Sequence of chain 59.A:
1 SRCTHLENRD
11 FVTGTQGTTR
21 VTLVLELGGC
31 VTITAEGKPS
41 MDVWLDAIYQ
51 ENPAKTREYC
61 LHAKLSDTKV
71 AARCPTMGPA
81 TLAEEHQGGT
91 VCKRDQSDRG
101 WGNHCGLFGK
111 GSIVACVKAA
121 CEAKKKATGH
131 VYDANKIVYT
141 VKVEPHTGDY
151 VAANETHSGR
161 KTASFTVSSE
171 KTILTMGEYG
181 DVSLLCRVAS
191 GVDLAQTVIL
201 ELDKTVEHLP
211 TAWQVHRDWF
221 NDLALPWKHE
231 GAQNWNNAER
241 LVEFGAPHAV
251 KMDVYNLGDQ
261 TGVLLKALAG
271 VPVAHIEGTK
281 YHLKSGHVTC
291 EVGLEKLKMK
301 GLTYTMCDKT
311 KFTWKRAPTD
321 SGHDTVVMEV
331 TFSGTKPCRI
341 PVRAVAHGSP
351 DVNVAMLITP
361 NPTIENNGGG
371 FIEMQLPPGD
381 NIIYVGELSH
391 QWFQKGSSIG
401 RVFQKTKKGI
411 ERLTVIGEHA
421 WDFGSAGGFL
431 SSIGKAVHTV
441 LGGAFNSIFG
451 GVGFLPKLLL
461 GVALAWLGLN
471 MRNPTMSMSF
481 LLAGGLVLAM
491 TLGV

Binding-site contacts:
Ligand atom C5 contacts residue ASN154 of chain 59.B at 3.7 Å.
Ligand atom C3 contacts residue ASN154 of chain 59.B at 3.8 Å.
Ligand atom C4 contacts residue HIS104 of chain 59.A at 4.4 Å.
Ligand atom C1 contacts residue ASN154 of chain 59.B at 1.4 Å.
Ligand atom C2 contacts residue ASN154 of chain 59.B at 2.4 Å.
Ligand atom C5 contacts residue HIS104 of chain 59.A at 3.1 Å.
Ligand atom C7 contacts residue ASN154 of chain 59.B at 3.3 Å.
Ligand atom O5 contacts residue ASN154 of chain 59.B at 2.4 Å (h-bond).
Ligand atom C1 contacts residue HIS104 of chain 59.A at 3.2 Å.
Ligand atom C4 contacts residue ASN154 of chain 59.B at 4.2 Å.
Ligand atom C6 contacts residue HIS104 of chain 59.A at 3.2 Å.
Ligand atom N2 contacts residue ASN154 of chain 59.B at 2.9 Å (h-bond).
Ligand atom C8 contacts residue HIS104 of chain 59.A at 4.0 Å.
Ligand atom O7 contacts residue ASN154 of chain 59.B at 3.3 Å (h-bond).
Ligand atom C8 contacts residue ASN154 of chain 59.B at 3.4 Å.
Ligand atom O5 contacts residue HIS104 of chain 59.A at 3.0 Å (h-bond).

Sequence of chain 59.B:
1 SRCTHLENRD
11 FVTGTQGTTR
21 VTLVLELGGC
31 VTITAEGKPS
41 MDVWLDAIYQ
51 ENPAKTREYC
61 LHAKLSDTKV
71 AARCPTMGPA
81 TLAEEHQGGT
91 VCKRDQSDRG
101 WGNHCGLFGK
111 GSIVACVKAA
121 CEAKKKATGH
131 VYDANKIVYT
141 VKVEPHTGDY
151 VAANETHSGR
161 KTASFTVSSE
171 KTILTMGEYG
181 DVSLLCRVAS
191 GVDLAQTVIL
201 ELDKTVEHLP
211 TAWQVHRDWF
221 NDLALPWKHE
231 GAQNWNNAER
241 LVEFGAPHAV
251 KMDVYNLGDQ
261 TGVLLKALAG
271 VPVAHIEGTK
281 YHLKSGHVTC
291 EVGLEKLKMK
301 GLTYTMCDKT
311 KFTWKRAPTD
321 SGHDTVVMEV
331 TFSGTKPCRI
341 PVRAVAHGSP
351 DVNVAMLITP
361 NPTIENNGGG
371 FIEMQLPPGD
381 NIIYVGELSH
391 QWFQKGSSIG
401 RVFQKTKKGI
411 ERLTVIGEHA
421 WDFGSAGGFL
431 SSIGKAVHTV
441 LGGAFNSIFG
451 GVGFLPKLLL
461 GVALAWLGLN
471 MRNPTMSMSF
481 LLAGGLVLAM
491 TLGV

This protein binds this small molecule.
Small molecule (SMILES): CC(=O)N[C@H]1[C@H](O[C@H]2[C@H](O)[C@@H](NC(C)=O)CO[C@@H]2CO[C@@H]2O[C@@H](C)[C@@H](O)[C@@H](O)[C@@H]2O)O[C@H](CO)[C@@H](O)[C@@H]1O